Sequence of chain 34.C:
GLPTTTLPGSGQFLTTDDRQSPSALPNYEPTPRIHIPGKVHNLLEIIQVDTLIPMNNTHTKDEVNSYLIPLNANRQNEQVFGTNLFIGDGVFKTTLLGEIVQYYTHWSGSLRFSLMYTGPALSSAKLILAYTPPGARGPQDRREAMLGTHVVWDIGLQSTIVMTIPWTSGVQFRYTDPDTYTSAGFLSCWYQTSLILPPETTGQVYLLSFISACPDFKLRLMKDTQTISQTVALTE

Sequence of chain 33.A:
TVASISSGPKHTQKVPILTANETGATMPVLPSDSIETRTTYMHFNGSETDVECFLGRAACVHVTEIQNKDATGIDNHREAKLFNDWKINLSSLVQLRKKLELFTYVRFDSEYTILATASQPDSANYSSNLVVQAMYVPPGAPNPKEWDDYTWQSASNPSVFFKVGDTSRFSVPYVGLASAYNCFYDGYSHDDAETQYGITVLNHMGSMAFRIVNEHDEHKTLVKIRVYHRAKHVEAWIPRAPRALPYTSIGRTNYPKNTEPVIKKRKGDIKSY

Sequence of chain 33.C:
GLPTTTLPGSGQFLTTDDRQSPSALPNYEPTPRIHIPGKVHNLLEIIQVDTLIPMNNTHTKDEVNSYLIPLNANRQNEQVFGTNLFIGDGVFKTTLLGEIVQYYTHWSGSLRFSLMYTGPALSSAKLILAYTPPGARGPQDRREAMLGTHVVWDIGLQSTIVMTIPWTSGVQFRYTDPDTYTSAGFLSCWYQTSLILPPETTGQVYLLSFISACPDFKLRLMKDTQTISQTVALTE

Binding-site contacts:
Ligand atom CL2 contacts residue MET224 of chain 33.A at 3.4 Å.
Ligand atom CL1 contacts residue LEU25 of chain 33.C at 3.7 Å.
Ligand atom CL1 contacts residue VAL188 of chain 33.A at 3.7 Å.
Ligand atom C1B contacts residue VAL188 of chain 33.A at 4.0 Å (hydrophobic).
Ligand atom C5 contacts residue TYR128 of chain 33.A at 3.8 Å (hydrophobic).
Ligand atom C4 contacts residue LEU106 of chain 33.A at 3.9 Å (hydrophobic).
Ligand atom C4A contacts residue PRO174 of chain 33.A at 3.0 Å (hydrophobic).
Ligand atom C2B contacts residue TYR128 of chain 33.A at 3.9 Å (hydrophobic).
Ligand atom C6B contacts residue TYR152 of chain 33.A at 3.9 Å (hydrophobic).
Ligand atom C2B contacts residue MET224 of chain 33.A at 4.0 Å (hydrophobic).
Ligand atom N3A contacts residue ALA24 of chain 33.C at 3.8 Å.
Ligand atom O1 contacts residue MET221 of chain 33.A at 3.5 Å (h-bond).
Ligand atom C2A contacts residue PHE186 of chain 33.A at 3.8 Å (hydrophobic).
Ligand atom C5A contacts residue PHE186 of chain 33.A at 4.0 Å (hydrophobic).
Ligand atom C5A contacts residue VAL176 of chain 33.A at 3.5 Å (hydrophobic).
Ligand atom C2C contacts residue VAL191 of chain 33.A at 4.0 Å (hydrophobic).
Ligand atom O1A contacts residue PHE186 of chain 33.A at 3.4 Å.
Ligand atom C3 contacts residue LEU106 of chain 33.A at 3.8 Å (hydrophobic).
Ligand atom C3C contacts residue ILE104 of chain 33.A at 3.7 Å (hydrophobic).
Ligand atom C5B contacts residue TYR152 of chain 33.A at 3.7 Å (hydrophobic).
Ligand atom O1A contacts residue MET224 of chain 33.A at 3.5 Å (h-bond).
Ligand atom C31 contacts residue LEU106 of chain 33.A at 4.0 Å (hydrophobic).
Ligand atom C3B contacts residue PHE186 of chain 33.A at 3.9 Å (hydrophobic).
Ligand atom C2A contacts residue TYR152 of chain 33.A at 3.8 Å (hydrophobic).
Ligand atom C4B contacts residue PHE186 of chain 33.A at 3.9 Å (hydrophobic).
Ligand atom C4B contacts residue TYR152 of chain 33.A at 3.6 Å (hydrophobic).
Ligand atom N2 contacts residue MET221 of chain 33.A at 3.5 Å (h-bond).
Ligand atom CL2 contacts residue TYR128 of chain 33.A at 3.2 Å.
Ligand atom N3A contacts residue TYR152 of chain 33.A at 4.0 Å.
Ligand atom CL2 contacts residue ILE104 of chain 33.A at 3.5 Å.
Ligand atom C3B contacts residue MET224 of chain 33.A at 3.6 Å (hydrophobic).
Ligand atom O1 contacts residue ILE104 of chain 33.A at 3.4 Å.
Ligand atom N3A contacts residue PRO174 of chain 33.A at 3.3 Å (h-bond).
Ligand atom CL1 contacts residue TYR152 of chain 33.A at 3.9 Å.
Ligand atom O1B contacts residue VAL188 of chain 33.A at 3.7 Å.
Ligand atom C3C contacts residue TYR152 of chain 33.A at 3.8 Å (hydrophobic).
Ligand atom C5A contacts residue ALA150 of chain 33.A at 3.5 Å (hydrophobic).
Ligand atom C1C contacts residue TYR128 of chain 33.A at 3.3 Å (hydrophobic).
Ligand atom C4A contacts residue SER175 of chain 33.A at 3.8 Å.
Ligand atom C4A contacts residue ALA150 of chain 33.A at 4.0 Å (hydrophobic).

A small-molecule ligand and the protein it binds are described below.
Small molecule (SMILES): Cc1cc(CCCOc2c(Cl)cc(C3=NCCO3)cc2Cl)on1